Sequence of chain 1.A:
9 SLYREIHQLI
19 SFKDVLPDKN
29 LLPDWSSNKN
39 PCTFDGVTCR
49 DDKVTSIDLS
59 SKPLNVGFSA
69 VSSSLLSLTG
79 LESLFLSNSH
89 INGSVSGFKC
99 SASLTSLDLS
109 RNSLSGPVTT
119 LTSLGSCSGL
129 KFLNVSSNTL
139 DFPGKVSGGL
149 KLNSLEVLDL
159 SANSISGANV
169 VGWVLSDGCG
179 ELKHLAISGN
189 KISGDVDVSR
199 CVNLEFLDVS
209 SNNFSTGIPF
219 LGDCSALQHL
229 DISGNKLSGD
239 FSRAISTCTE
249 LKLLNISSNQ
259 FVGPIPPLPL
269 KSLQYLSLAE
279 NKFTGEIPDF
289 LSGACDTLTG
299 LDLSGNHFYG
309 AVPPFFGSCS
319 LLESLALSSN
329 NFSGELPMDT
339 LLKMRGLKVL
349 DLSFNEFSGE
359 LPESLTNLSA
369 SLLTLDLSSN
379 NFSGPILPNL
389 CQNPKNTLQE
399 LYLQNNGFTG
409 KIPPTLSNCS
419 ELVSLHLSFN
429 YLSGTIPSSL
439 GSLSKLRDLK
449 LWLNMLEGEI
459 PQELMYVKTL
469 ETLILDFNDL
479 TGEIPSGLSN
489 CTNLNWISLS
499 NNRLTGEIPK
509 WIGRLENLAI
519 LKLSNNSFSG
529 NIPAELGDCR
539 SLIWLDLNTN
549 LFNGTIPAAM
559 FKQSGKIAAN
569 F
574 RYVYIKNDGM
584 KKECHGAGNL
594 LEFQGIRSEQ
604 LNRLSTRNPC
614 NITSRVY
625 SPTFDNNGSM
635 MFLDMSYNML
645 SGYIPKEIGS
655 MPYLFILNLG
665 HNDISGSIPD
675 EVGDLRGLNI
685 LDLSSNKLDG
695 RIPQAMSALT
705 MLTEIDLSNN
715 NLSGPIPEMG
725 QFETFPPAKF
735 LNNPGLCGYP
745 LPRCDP

Binding-site contacts:
Ligand atom O3 contacts residue ASN488 of chain 1.A at 4.3 Å.
Ligand atom C5 contacts residue ASN488 of chain 1.A at 3.3 Å.
Ligand atom C4 contacts residue ASN488 of chain 1.A at 4.2 Å.
Ligand atom C3 contacts residue ASN488 of chain 1.A at 3.9 Å.
Ligand atom C2 contacts residue ASN488 of chain 1.A at 2.8 Å.
Ligand atom O5 contacts residue ASN488 of chain 1.A at 2.4 Å (h-bond).
Ligand atom C8 contacts residue ASN488 of chain 1.A at 4.1 Å.
Ligand atom C1 contacts residue ASN488 of chain 1.A at 1.4 Å.
Ligand atom C6 contacts residue ASN488 of chain 1.A at 3.2 Å.
Ligand atom C8 contacts residue MET463 of chain 1.A at 3.5 Å (hydrophobic).
Ligand atom C8 contacts residue TYR464 of chain 1.A at 4.0 Å (hydrophobic).
Ligand atom N2 contacts residue ASN488 of chain 1.A at 3.6 Å (h-bond).
Ligand atom C7 contacts residue ASN488 of chain 1.A at 4.1 Å.

The protein below binds the small molecule below.
Small molecule (SMILES): CC(=O)N[C@@H]1[C@@H](O)[C@H](O)[C@@H](CO)O[C@H]1O